This protein binds this small molecule.
Small molecule (SMILES): CC[C@H](C)[C@H](NC(=O)[C@H](CC(C)C)NC(=O)[C@H](CO)NC(=O)CNC(=O)[C@@H](NC(=O)[C@@H](N)[C@@H](C)O)C(C)C)C(=O)N[C@H](C=O)CCC(N)=O

Sequence of chain 46.D:
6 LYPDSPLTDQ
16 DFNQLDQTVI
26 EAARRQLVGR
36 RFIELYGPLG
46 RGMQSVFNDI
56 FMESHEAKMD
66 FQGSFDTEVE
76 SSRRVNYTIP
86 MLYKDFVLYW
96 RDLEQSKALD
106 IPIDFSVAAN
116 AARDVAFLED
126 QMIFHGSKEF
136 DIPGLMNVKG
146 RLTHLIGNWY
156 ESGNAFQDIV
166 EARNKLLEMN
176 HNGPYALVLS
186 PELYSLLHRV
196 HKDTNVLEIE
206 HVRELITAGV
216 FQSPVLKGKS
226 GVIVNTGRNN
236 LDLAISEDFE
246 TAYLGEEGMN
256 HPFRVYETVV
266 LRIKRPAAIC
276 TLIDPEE

Binding-site contacts:
Ligand atom O contacts residue ARG35 of chain 46.D at 3.1 Å (salt-bridge).
Ligand atom CB contacts residue LEU40 of chain 46.D at 4.1 Å (hydrophobic).
Ligand atom CD1 contacts residue LEU32 of chain 46.D at 3.8 Å (hydrophobic).
Ligand atom N contacts residue PRO43 of chain 46.D at 4.4 Å.
Ligand atom CD contacts residue ARG36 of chain 46.D at 4.1 Å.
Ligand atom C contacts residue ASP243 of chain 46.D at 3.9 Å.
Ligand atom CA contacts residue ASP243 of chain 46.D at 3.3 Å.
Ligand atom CG2 contacts residue ASP243 of chain 46.D at 3.3 Å.
Ligand atom C contacts residue ASP243 of chain 46.D at 3.8 Å.
Ligand atom C contacts residue ARG35 of chain 46.D at 3.6 Å.
Ligand atom CB contacts residue ARG35 of chain 46.D at 4.1 Å.
Ligand atom C contacts residue ARG35 of chain 46.D at 4.4 Å.
Ligand atom CD1 contacts residue LEU40 of chain 46.D at 3.8 Å (hydrophobic).
Ligand atom CG2 contacts residue PRO43 of chain 46.D at 3.9 Å (hydrophobic).
Ligand atom O contacts residue ARG36 of chain 46.D at 3.6 Å (salt-bridge).
Ligand atom CD1 contacts residue ARG29 of chain 46.D at 4.4 Å.
Ligand atom NE2 contacts residue ARG36 of chain 46.D at 3.9 Å.
Ligand atom N contacts residue ARG35 of chain 46.D at 4.1 Å.
Ligand atom CA contacts residue ARG29 of chain 46.D at 4.0 Å.
Ligand atom OG contacts residue ILE25 of chain 46.D at 4.0 Å.
Ligand atom O contacts residue ASP243 of chain 46.D at 4.1 Å.
Ligand atom CA contacts residue PRO43 of chain 46.D at 4.4 Å (hydrophobic).
Ligand atom CB contacts residue ASP243 of chain 46.D at 4.3 Å.
Ligand atom CB contacts residue PRO43 of chain 46.D at 3.8 Å (hydrophobic).
Ligand atom O contacts residue ARG35 of chain 46.D at 3.4 Å (salt-bridge).
Ligand atom OE1 contacts residue ARG36 of chain 46.D at 3.8 Å.
Ligand atom OG contacts residue ARG29 of chain 46.D at 4.3 Å.
Ligand atom CG2 contacts residue LEU40 of chain 46.D at 4.2 Å (hydrophobic).
Ligand atom CB contacts residue ARG35 of chain 46.D at 3.5 Å.
Ligand atom CG contacts residue LEU40 of chain 46.D at 4.4 Å (hydrophobic).
Ligand atom O contacts residue ARG29 of chain 46.D at 3.8 Å.
Ligand atom CA contacts residue ASP243 of chain 46.D at 4.4 Å.
Ligand atom CA contacts residue ARG35 of chain 46.D at 3.9 Å.
Ligand atom CG1 contacts residue ARG35 of chain 46.D at 4.2 Å.
Ligand atom C contacts residue ARG36 of chain 46.D at 3.2 Å.
Ligand atom N contacts residue ASP243 of chain 46.D at 2.8 Å (salt-bridge).
Ligand atom CA contacts residue ASP243 of chain 46.D at 4.3 Å.
Ligand atom N contacts residue ASP243 of chain 46.D at 3.2 Å (salt-bridge).
Ligand atom CB contacts residue ARG29 of chain 46.D at 4.1 Å.
Ligand atom CD1 contacts residue ARG35 of chain 46.D at 4.5 Å.